Sequence of chain 1.A:
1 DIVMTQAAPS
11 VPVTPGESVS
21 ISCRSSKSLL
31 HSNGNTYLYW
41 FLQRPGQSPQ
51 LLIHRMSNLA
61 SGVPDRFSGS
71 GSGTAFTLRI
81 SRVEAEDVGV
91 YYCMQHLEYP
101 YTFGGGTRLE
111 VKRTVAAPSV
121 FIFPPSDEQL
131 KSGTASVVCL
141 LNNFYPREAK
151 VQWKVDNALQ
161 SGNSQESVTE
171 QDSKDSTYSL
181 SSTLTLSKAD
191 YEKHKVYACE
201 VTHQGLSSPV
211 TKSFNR

The protein below binds the small molecule below.
Small molecule (SMILES): C[C@@H](OP(=O)(O)O)[C@H](NC(=O)CNC(=O)[C@@H]1CCCN1C(=O)[C@H](COP(=O)(O)O)NC(=O)CN)C(=O)N1CCC[C@H]1C(=O)NCC(=O)N[C@@H](CO)C(=O)N[C@H](C=O)CCCN=C(N)N

Binding-site contacts:
Ligand atom O1P contacts residue ARG55 of chain 1.A at 3.5 Å (salt-bridge).
Ligand atom O contacts residue TYR33 of chain 1.B at 3.0 Å (h-bond).
Ligand atom CG contacts residue TYR34 of chain 1.B at 3.7 Å (hydrophobic).
Ligand atom NH1 contacts residue TYR54 of chain 1.B at 3.3 Å.
Ligand atom CB contacts residue SER31 of chain 1.B at 3.6 Å.
Ligand atom CA contacts residue SER31 of chain 1.B at 3.5 Å.
Ligand atom P contacts residue TYR37 of chain 1.A at 3.4 Å.
Ligand atom OG contacts residue TYR37 of chain 1.A at 3.2 Å (h-bond).
Ligand atom CG contacts residue TYR37 of chain 1.A at 3.7 Å (hydrophobic).
Ligand atom O contacts residue HIS96 of chain 1.A at 2.9 Å (h-bond).
Ligand atom CD contacts residue TYR34 of chain 1.B at 3.4 Å (hydrophobic).
Ligand atom CG contacts residue HIS31 of chain 1.A at 3.3 Å.
Ligand atom CA contacts residue ARG55 of chain 1.A at 3.5 Å.
Ligand atom P contacts residue ARG55 of chain 1.A at 3.7 Å.
Ligand atom O3P contacts residue GLY99 of chain 1.B at 3.4 Å.
Ligand atom C contacts residue SER31 of chain 1.B at 3.6 Å.
Ligand atom CB contacts residue TYR27 of chain 1.B at 3.5 Å (hydrophobic).
Ligand atom N contacts residue SER31 of chain 1.B at 2.8 Å (h-bond).
Ligand atom O2P contacts residue TYR39 of chain 1.A at 2.7 Å (h-bond).
Ligand atom O3P contacts residue ARG55 of chain 1.A at 2.7 Å (salt-bridge).
Ligand atom CB contacts residue HIS96 of chain 1.A at 3.5 Å.
Ligand atom CG contacts residue SER31 of chain 1.B at 3.5 Å.
Ligand atom P contacts residue GOL1 of chain 1.E at 3.6 Å.
Ligand atom CD contacts residue TYR37 of chain 1.A at 3.6 Å (hydrophobic).
Ligand atom O3P contacts residue SER100 of chain 1.B at 2.8 Å (h-bond).
Ligand atom O1P contacts residue HIS96 of chain 1.A at 2.6 Å (h-bond).
Ligand atom P contacts residue SER100 of chain 1.B at 3.6 Å.
Ligand atom P contacts residue HIS96 of chain 1.A at 3.5 Å.
Ligand atom N contacts residue TYR37 of chain 1.A at 3.6 Å.
Ligand atom CD contacts residue TYR54 of chain 1.B at 3.6 Å (hydrophobic).
Ligand atom O2P contacts residue HIS96 of chain 1.A at 3.5 Å (h-bond).
Ligand atom O3P contacts residue TYR37 of chain 1.A at 2.6 Å (h-bond).
Ligand atom OG contacts residue TYR27 of chain 1.B at 2.5 Å (h-bond).
Ligand atom O contacts residue HIS31 of chain 1.A at 3.6 Å.
Ligand atom O contacts residue GLY32 of chain 1.B at 3.4 Å.
Ligand atom CG2 contacts residue TYR34 of chain 1.B at 3.6 Å (hydrophobic).
Ligand atom O2P contacts residue GOL1 of chain 1.E at 2.7 Å (h-bond).
Ligand atom CA contacts residue TYR27 of chain 1.B at 3.6 Å (hydrophobic).
Ligand atom O1P contacts residue SER100 of chain 1.B at 2.7 Å (h-bond).
Ligand atom O3P contacts residue GOL1 of chain 1.E at 3.4 Å (h-bond).

Sequence of chain 1.B:
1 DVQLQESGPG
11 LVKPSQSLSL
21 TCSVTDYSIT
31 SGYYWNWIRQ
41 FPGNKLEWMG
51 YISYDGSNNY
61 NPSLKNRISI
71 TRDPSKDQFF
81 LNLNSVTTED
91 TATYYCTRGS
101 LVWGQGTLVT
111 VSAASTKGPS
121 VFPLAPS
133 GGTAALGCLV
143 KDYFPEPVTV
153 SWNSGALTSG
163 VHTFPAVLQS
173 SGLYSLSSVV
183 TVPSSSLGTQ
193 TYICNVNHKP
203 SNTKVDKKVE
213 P